Sequence of chain 1.D:
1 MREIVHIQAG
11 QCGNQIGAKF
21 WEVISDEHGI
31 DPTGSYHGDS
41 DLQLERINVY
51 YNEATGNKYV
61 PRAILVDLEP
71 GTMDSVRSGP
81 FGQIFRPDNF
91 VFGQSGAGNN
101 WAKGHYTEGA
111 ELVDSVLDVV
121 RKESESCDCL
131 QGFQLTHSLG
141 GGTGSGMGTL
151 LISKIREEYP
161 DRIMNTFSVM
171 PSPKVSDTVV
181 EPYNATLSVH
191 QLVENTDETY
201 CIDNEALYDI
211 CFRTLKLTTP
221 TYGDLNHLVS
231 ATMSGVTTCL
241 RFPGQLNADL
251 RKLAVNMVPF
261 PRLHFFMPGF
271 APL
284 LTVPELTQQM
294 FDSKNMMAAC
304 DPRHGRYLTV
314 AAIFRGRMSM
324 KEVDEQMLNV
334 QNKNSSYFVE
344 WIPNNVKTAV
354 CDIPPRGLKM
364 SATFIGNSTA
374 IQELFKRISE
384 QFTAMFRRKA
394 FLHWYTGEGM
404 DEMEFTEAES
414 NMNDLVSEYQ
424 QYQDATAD

Binding-site contacts:
Ligand atom C22 contacts residue LYS350 of chain 1.D at 3.8 Å.
Ligand atom C20 contacts residue ASN256 of chain 1.D at 3.4 Å.
Ligand atom C13 contacts residue ALA352 of chain 1.D at 3.2 Å (hydrophobic).
Ligand atom C12 contacts residue LYS350 of chain 1.D at 3.5 Å.
Ligand atom O23 contacts residue VAL181 of chain 1.C at 3.6 Å (h-bond).
Ligand atom C12 contacts residue ALA352 of chain 1.D at 3.8 Å (hydrophobic).
Ligand atom C01 contacts residue LEU246 of chain 1.D at 3.8 Å (hydrophobic).
Ligand atom C10 contacts residue CYS239 of chain 1.D at 3.6 Å (hydrophobic).
Ligand atom C19 contacts residue ASN256 of chain 1.D at 3.6 Å.
Ligand atom C14 contacts residue ALA352 of chain 1.D at 3.6 Å (hydrophobic).
Ligand atom C05 contacts residue LEU246 of chain 1.D at 3.6 Å (hydrophobic).
Ligand atom C21 contacts residue ASN256 of chain 1.D at 3.5 Å.
Ligand atom O23 contacts residue ALA180 of chain 1.C at 3.3 Å.
Ligand atom C02 contacts residue LEU246 of chain 1.D at 3.4 Å (hydrophobic).
Ligand atom C22 contacts residue THR179 of chain 1.C at 3.3 Å.
Ligand atom C21 contacts residue LYS350 of chain 1.D at 3.5 Å.
Ligand atom C25 contacts residue ASN348 of chain 1.D at 3.3 Å.
Ligand atom C04 contacts residue LEU246 of chain 1.D at 3.2 Å (hydrophobic).
Ligand atom C25 contacts residue ASN256 of chain 1.D at 3.4 Å.
Ligand atom C14 contacts residue ILE316 of chain 1.D at 3.5 Å (hydrophobic).
Ligand atom C01 contacts residue LEU240 of chain 1.D at 3.6 Å (hydrophobic).
Ligand atom C07 contacts residue LEU246 of chain 1.D at 3.5 Å (hydrophobic).
Ligand atom C01 contacts residue ASN247 of chain 1.D at 3.4 Å.
Ligand atom O23 contacts residue LYS350 of chain 1.D at 3.8 Å.
Ligand atom C21 contacts residue THR179 of chain 1.C at 3.7 Å.
Ligand atom C13 contacts residue ALA315 of chain 1.D at 3.2 Å (hydrophobic).
Ligand atom C14 contacts residue CYS239 of chain 1.D at 3.8 Å (hydrophobic).
Ligand atom C20 contacts residue LYS350 of chain 1.D at 3.5 Å.
Ligand atom O23 contacts residue THR179 of chain 1.C at 3.2 Å (h-bond).
Ligand atom O24 contacts residue ASN256 of chain 1.D at 3.8 Å.
Ligand atom C02 contacts residue ASP249 of chain 1.D at 3.3 Å.
Ligand atom C03 contacts residue LEU246 of chain 1.D at 3.0 Å (hydrophobic).
Ligand atom C25 contacts residue VAL313 of chain 1.D at 3.6 Å (hydrophobic).
Ligand atom O15 contacts residue CYS239 of chain 1.D at 3.1 Å.
Ligand atom C06 contacts residue CYS239 of chain 1.D at 3.5 Å (hydrophobic).
Ligand atom O24 contacts residue LYS350 of chain 1.D at 3.8 Å.
Ligand atom C19 contacts residue MET257 of chain 1.D at 3.8 Å (hydrophobic).
Ligand atom C02 contacts residue ASN247 of chain 1.D at 3.4 Å.
Ligand atom C01 contacts residue ASP249 of chain 1.D at 3.7 Å.
Ligand atom C04 contacts residue LEU253 of chain 1.D at 3.8 Å (hydrophobic).

A small-molecule ligand and the protein it binds are described below.
Small molecule (SMILES): COc1ccc(C=C2c3ccccc3C(=O)c3ccccc32)cc1O

Sequence of chain 1.C:
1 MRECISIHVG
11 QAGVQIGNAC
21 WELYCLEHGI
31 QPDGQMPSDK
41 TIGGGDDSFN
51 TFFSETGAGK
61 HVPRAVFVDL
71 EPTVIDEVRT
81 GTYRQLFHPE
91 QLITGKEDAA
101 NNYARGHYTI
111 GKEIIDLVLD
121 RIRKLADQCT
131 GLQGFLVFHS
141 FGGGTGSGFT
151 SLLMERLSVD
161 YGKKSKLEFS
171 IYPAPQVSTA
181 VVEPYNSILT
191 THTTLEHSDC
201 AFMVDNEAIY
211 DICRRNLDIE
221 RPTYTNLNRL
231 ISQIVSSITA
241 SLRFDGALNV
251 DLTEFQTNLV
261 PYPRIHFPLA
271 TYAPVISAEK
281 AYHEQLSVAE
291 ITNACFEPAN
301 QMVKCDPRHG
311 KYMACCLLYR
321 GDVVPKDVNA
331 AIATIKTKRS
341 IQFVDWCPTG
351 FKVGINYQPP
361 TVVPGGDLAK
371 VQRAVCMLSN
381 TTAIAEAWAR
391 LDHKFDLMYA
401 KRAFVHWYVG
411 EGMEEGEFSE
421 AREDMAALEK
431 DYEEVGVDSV